Binding-site contacts:
Ligand atom C11 contacts residue PHE75 of chain 51.B at 3.5 Å (hydrophobic).
Ligand atom O1B contacts residue ASN272 of chain 51.A at 3.7 Å.
Ligand atom O8 contacts residue LYS68 of chain 51.A at 3.9 Å.
Ligand atom O10 contacts residue PHE75 of chain 51.B at 3.5 Å.
Ligand atom C10 contacts residue GLN278 of chain 51.A at 4.0 Å.
Ligand atom C9 contacts residue LYS68 of chain 51.A at 3.8 Å.
Ligand atom C9 contacts residue GLN278 of chain 51.A at 3.2 Å.
Ligand atom O8 contacts residue GLN278 of chain 51.A at 3.5 Å (h-bond).
Ligand atom C11 contacts residue GLN278 of chain 51.A at 3.4 Å.
Ligand atom C1 contacts residue SER274 of chain 51.A at 3.4 Å.
Ligand atom O1A contacts residue SER274 of chain 51.A at 2.3 Å (h-bond).
Ligand atom O8 contacts residue THR276 of chain 51.A at 3.2 Å.
Ligand atom O1A contacts residue THR276 of chain 51.A at 3.4 Å (h-bond).
Ligand atom C11 contacts residue LEU62 of chain 51.A at 4.0 Å (hydrophobic).
Ligand atom C11 contacts residue PHE65 of chain 51.A at 3.7 Å (hydrophobic).
Ligand atom O1A contacts residue LYS68 of chain 51.A at 3.2 Å (salt-bridge).
Ligand atom C5 contacts residue ASN272 of chain 51.A at 3.9 Å.
Ligand atom C7 contacts residue GLN278 of chain 51.A at 3.8 Å.
Ligand atom O9 contacts residue LYS68 of chain 51.A at 2.8 Å (salt-bridge).
Ligand atom C1 contacts residue LYS68 of chain 51.A at 3.8 Å.
Ligand atom N5 contacts residue ASN272 of chain 51.A at 3.1 Å (h-bond).
Ligand atom C11 contacts residue THR276 of chain 51.A at 3.7 Å.
Ligand atom C4 contacts residue ASN272 of chain 51.A at 4.0 Å.
Ligand atom N5 contacts residue GLN278 of chain 51.A at 3.7 Å.
Ligand atom O1B contacts residue SER274 of chain 51.A at 3.9 Å.
Ligand atom C10 contacts residue ASN272 of chain 51.A at 3.7 Å.
Ligand atom O1B contacts residue LYS68 of chain 51.A at 3.7 Å.
Ligand atom C10 contacts residue PHE75 of chain 51.B at 3.9 Å (hydrophobic).
Ligand atom C11 contacts residue PHE270 of chain 51.A at 3.8 Å (hydrophobic).
Ligand atom C8 contacts residue GLN278 of chain 51.A at 3.7 Å.
Ligand atom C9 contacts residue LEU67 of chain 51.A at 3.9 Å (hydrophobic).
Ligand atom O9 contacts residue LEU67 of chain 51.A at 3.2 Å.
Ligand atom O8 contacts residue ASN272 of chain 51.A at 3.5 Å (h-bond).
Ligand atom C1 contacts residue THR276 of chain 51.A at 3.5 Å.
Ligand atom C10 contacts residue LEU62 of chain 51.A at 3.9 Å (hydrophobic).
Ligand atom C11 contacts residue HIS138 of chain 51.E at 3.4 Å.
Ligand atom O10 contacts residue LEU62 of chain 51.A at 3.6 Å.
Ligand atom C11 contacts residue ASN272 of chain 51.A at 3.4 Å.
Ligand atom C6 contacts residue ASN272 of chain 51.A at 3.5 Å.
Ligand atom O1B contacts residue THR276 of chain 51.A at 2.8 Å (h-bond).

Sequence of chain 51.B:
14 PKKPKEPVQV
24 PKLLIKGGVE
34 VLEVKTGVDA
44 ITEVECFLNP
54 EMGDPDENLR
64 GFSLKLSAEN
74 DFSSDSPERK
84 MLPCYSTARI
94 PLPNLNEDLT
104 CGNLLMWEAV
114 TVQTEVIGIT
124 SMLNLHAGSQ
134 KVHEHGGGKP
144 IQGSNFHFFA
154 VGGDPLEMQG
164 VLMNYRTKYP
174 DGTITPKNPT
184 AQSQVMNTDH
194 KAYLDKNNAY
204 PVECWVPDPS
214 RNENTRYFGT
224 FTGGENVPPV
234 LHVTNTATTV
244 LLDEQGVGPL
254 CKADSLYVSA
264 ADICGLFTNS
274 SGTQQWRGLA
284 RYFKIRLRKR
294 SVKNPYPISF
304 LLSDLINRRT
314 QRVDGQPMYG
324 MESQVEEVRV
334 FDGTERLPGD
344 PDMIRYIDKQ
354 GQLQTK

A protein and the small-molecule ligand that binds it are described below.
Small molecule (SMILES): CC(=O)N[C@H]1[C@H]([C@H](O)[C@H](O)CO)O[C@@](O[C@H](CO)[C@@H](O)[C@@H]2O[C@@H](C(=O)O)C[C@H](O)[C@H]2NC(C)=O)(C(=O)O)C[C@@H]1O

Sequence of chain 51.A:
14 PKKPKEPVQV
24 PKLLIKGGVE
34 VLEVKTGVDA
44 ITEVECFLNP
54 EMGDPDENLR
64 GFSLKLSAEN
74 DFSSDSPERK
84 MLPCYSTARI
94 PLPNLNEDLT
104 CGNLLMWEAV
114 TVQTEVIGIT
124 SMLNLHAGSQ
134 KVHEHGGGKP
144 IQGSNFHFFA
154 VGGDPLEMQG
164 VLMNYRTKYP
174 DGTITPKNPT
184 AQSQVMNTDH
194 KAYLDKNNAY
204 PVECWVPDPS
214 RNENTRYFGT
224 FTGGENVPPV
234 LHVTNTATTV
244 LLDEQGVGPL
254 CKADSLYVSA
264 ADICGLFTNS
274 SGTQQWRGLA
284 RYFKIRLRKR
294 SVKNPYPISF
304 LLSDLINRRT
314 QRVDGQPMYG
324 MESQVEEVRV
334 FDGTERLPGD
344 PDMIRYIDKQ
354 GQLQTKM

Sequence of chain 51.E:
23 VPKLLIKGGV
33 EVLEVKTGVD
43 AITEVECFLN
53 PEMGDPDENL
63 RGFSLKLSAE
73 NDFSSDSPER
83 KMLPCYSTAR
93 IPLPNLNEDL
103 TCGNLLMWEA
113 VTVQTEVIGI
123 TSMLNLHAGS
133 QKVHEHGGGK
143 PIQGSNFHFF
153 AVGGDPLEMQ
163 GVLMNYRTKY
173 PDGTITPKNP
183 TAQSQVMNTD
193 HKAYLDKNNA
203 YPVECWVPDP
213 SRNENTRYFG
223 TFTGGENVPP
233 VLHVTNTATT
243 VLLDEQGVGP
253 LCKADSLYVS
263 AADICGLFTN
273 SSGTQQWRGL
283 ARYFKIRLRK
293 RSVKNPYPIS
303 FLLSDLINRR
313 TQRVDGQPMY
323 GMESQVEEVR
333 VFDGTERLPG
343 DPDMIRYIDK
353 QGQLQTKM